The protein below binds the small molecule below.
Small molecule (SMILES): CC(=O)N[C@H]1[C@H](O[C@H]2[C@H](O)[C@@H](NC(C)=O)CO[C@@H]2CO[C@@H]2O[C@@H](C)[C@@H](O)[C@@H](O)[C@@H]2O)O[C@H](CO)[C@@H](O[C@@H]2O[C@H](CO)[C@@H](O)[C@H](O[C@H]3O[C@H](CO)[C@@H](O)[C@H](O)[C@@H]3O)[C@@H]2O)[C@@H]1O

Binding-site contacts:
Ligand atom O3 contacts residue ASN93 of chain 48.E at 4.0 Å.
Ligand atom C8 contacts residue GLU91 of chain 48.E at 3.8 Å.
Ligand atom C6 contacts residue ASN93 of chain 48.E at 3.1 Å.
Ligand atom C3 contacts residue TRP111 of chain 48.E at 3.7 Å (hydrophobic).
Ligand atom C7 contacts residue ASN93 of chain 48.E at 3.5 Å.
Ligand atom O4 contacts residue TRP111 of chain 48.E at 3.4 Å.
Ligand atom C3 contacts residue ASN93 of chain 48.E at 3.1 Å.
Ligand atom N2 contacts residue ASN93 of chain 48.E at 2.5 Å (h-bond).
Ligand atom C1 contacts residue TRP111 of chain 48.E at 3.9 Å (hydrophobic).
Ligand atom C5 contacts residue ASN93 of chain 48.E at 4.0 Å.
Ligand atom C7 contacts residue TRP111 of chain 48.E at 3.8 Å (hydrophobic).
Ligand atom C4 contacts residue ASN93 of chain 48.E at 3.6 Å.
Ligand atom C5 contacts residue TRP111 of chain 48.E at 3.7 Å (hydrophobic).
Ligand atom O5 contacts residue ASN93 of chain 48.E at 4.1 Å.
Ligand atom O7 contacts residue TRP111 of chain 48.E at 3.6 Å.
Ligand atom C1 contacts residue ASN93 of chain 48.E at 1.4 Å.
Ligand atom C4 contacts residue TRP111 of chain 48.E at 4.0 Å (hydrophobic).
Ligand atom N2 contacts residue TRP111 of chain 48.E at 3.5 Å.
Ligand atom C7 contacts residue GLY92 of chain 48.E at 4.2 Å.
Ligand atom C5 contacts residue ASN93 of chain 48.E at 3.5 Å.
Ligand atom C2 contacts residue ASN93 of chain 48.E at 1.8 Å.
Ligand atom C8 contacts residue TRP111 of chain 48.E at 3.3 Å (hydrophobic).
Ligand atom O3 contacts residue TRP111 of chain 48.E at 4.3 Å.
Ligand atom O5 contacts residue ASN93 of chain 48.E at 2.3 Å (h-bond).
Ligand atom N2 contacts residue GLY92 of chain 48.E at 4.2 Å.
Ligand atom O5 contacts residue TRP111 of chain 48.E at 4.3 Å.
Ligand atom C2 contacts residue TRP111 of chain 48.E at 4.1 Å (hydrophobic).
Ligand atom O7 contacts residue ASN93 of chain 48.E at 3.9 Å.
Ligand atom C6 contacts residue HIS42 of chain 48.E at 4.3 Å.
Ligand atom C8 contacts residue GLY92 of chain 48.E at 3.6 Å.

Sequence of chain 48.E:
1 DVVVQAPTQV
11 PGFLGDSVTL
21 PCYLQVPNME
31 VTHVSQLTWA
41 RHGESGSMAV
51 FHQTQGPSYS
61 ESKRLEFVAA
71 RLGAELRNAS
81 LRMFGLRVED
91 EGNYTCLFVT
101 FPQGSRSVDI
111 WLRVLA